Sequence of chain 1.C:
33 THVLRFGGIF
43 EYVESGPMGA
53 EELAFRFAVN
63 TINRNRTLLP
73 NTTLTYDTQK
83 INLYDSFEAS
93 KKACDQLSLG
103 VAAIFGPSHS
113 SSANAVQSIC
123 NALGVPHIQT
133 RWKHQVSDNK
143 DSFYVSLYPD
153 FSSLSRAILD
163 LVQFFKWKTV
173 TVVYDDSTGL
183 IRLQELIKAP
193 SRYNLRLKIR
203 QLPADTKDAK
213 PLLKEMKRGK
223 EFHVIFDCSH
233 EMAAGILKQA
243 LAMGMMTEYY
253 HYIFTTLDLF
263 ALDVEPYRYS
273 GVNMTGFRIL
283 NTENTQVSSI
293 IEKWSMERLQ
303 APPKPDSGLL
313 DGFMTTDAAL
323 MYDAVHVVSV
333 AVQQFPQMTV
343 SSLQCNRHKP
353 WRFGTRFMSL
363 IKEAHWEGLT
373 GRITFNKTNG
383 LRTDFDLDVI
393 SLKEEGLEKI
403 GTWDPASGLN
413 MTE

A protein and the small-molecule ligand that binds it are described below.
Small molecule (SMILES): CC(=O)N[C@@H]1[C@@H](O)[C@H](O)[C@@H](CO)O[C@H]1O

Binding-site contacts:
Ligand atom O7 contacts residue TYR252 of chain 1.C at 4.1 Å.
Ligand atom O7 contacts residue GLU250 of chain 1.C at 2.8 Å (salt-bridge).
Ligand atom O5 contacts residue HIS253 of chain 1.C at 4.4 Å.
Ligand atom N2 contacts residue GLU250 of chain 1.C at 4.4 Å.
Ligand atom C7 contacts residue GLU250 of chain 1.C at 3.9 Å.
Ligand atom C8 contacts residue HIS253 of chain 1.C at 3.7 Å.
Ligand atom C1 contacts residue ASN275 of chain 1.C at 1.4 Å.
Ligand atom C7 contacts residue ASN275 of chain 1.C at 4.2 Å.
Ligand atom C4 contacts residue ASN275 of chain 1.C at 4.3 Å.
Ligand atom C5 contacts residue ASN275 of chain 1.C at 3.5 Å.
Ligand atom O6 contacts residue PHE167 of chain 1.C at 3.7 Å.
Ligand atom C3 contacts residue ASN275 of chain 1.C at 3.8 Å.
Ligand atom C8 contacts residue HIS225 of chain 1.C at 3.8 Å.
Ligand atom O7 contacts residue TYR251 of chain 1.C at 3.7 Å.
Ligand atom N2 contacts residue ASN275 of chain 1.C at 3.1 Å (h-bond).
Ligand atom C2 contacts residue ASN275 of chain 1.C at 2.7 Å.
Ligand atom C7 contacts residue HIS253 of chain 1.C at 4.4 Å.
Ligand atom O5 contacts residue ASN275 of chain 1.C at 2.4 Å (h-bond).
Ligand atom C6 contacts residue PHE167 of chain 1.C at 4.4 Å (hydrophobic).